Binding-site contacts:
Ligand atom C29 contacts residue GLY199 of chain 1.B at 3.8 Å.
Ligand atom C24 contacts residue THR201 of chain 1.B at 3.7 Å.
Ligand atom C27 contacts residue THR201 of chain 1.B at 3.0 Å.
Ligand atom C23 contacts residue THR201 of chain 1.B at 3.8 Å.
Ligand atom N3 contacts residue THR201 of chain 1.B at 3.6 Å.
Ligand atom O5 contacts residue THR116 of chain 1.A at 3.3 Å (h-bond).
Ligand atom O3 contacts residue GLY199 of chain 1.B at 3.7 Å.
Ligand atom C35 contacts residue LEU250 of chain 1.B at 3.4 Å (hydrophobic).
Ligand atom C5 contacts residue HIS200 of chain 1.B at 3.6 Å.
Ligand atom C24 contacts residue ILE77 of chain 1.A at 3.9 Å (hydrophobic).
Ligand atom C26 contacts residue THR201 of chain 1.B at 3.0 Å.
Ligand atom C5 contacts residue GLY199 of chain 1.B at 3.6 Å.
Ligand atom C23 contacts residue GLY199 of chain 1.B at 3.2 Å.
Ligand atom BR contacts residue HIC75 of chain 1.A at 3.4 Å.
Ligand atom C25 contacts residue THR201 of chain 1.B at 3.4 Å.
Ligand atom C14 contacts residue LEU245 of chain 1.B at 3.8 Å (hydrophobic).
Ligand atom C25 contacts residue THR196 of chain 1.B at 3.6 Å.
Ligand atom N contacts residue GLY199 of chain 1.B at 2.4 Å (h-bond).
Ligand atom C24 contacts residue PRO114 of chain 1.A at 3.6 Å (hydrophobic).
Ligand atom C6 contacts residue GLY199 of chain 1.B at 3.3 Å.
Ligand atom C12 contacts residue THR201 of chain 1.B at 3.7 Å.
Ligand atom C7 contacts residue GLY199 of chain 1.B at 3.4 Å.
Ligand atom C24 contacts residue GLY199 of chain 1.B at 3.6 Å.
Ligand atom N3 contacts residue ASP181 of chain 1.A at 3.0 Å (salt-bridge).
Ligand atom C28 contacts residue ASP181 of chain 1.A at 3.5 Å.
Ligand atom C13 contacts residue LEU245 of chain 1.B at 3.6 Å (hydrophobic).
Ligand atom C27 contacts residue ILE77 of chain 1.A at 3.9 Å (hydrophobic).
Ligand atom C16 contacts residue HIS200 of chain 1.B at 3.3 Å.
Ligand atom C26 contacts residue ARG179 of chain 1.A at 3.8 Å.
Ligand atom O3 contacts residue HIS200 of chain 1.B at 3.8 Å.
Ligand atom C22 contacts residue THR201 of chain 1.B at 3.4 Å.
Ligand atom O contacts residue HIS200 of chain 1.B at 3.1 Å.
Ligand atom C22 contacts residue ILE77 of chain 1.A at 3.4 Å (hydrophobic).
Ligand atom BR contacts residue ASP181 of chain 1.A at 3.2 Å.
Ligand atom C17 contacts residue GLU207 of chain 1.B at 3.4 Å.
Ligand atom C8 contacts residue GLY199 of chain 1.B at 3.4 Å.
Ligand atom N2 contacts residue THR201 of chain 1.B at 3.3 Å (h-bond).
Ligand atom C11 contacts residue THR201 of chain 1.B at 3.8 Å.
Ligand atom O3 contacts residue THR201 of chain 1.B at 2.9 Å (h-bond).
Ligand atom C23 contacts residue ILE77 of chain 1.A at 3.5 Å (hydrophobic).

Sequence of chain 1.A:
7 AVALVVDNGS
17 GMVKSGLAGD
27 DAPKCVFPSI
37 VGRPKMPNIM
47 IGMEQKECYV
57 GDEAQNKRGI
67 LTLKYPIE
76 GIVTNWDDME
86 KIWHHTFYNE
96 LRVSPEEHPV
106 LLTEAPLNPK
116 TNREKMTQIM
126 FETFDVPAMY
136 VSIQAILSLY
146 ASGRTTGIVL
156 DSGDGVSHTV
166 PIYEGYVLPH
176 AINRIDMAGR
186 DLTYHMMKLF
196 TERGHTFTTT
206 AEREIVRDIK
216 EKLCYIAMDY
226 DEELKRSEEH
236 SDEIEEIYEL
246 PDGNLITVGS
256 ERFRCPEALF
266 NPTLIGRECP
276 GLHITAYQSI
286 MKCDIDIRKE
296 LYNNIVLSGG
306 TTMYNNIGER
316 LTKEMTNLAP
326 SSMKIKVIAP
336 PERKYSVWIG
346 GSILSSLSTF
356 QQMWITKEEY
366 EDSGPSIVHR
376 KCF

Sequence of chain 1.B:
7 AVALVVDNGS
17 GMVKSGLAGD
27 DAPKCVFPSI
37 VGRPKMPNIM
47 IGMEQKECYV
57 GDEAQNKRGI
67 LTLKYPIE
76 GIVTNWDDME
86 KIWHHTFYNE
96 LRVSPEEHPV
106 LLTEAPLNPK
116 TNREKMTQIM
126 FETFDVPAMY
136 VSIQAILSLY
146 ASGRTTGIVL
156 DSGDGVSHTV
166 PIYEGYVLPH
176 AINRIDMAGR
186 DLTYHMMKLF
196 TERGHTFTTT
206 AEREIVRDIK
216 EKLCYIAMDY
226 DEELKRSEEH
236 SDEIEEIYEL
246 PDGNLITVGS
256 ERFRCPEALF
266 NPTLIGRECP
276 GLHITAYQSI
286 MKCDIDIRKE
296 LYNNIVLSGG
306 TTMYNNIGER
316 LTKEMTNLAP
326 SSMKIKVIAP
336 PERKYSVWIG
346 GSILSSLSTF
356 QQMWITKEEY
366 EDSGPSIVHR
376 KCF

A protein and the small-molecule ligand that binds it are described below.
Small molecule (SMILES): C/C1=C\[C@H](C)C[C@H](C)OC(=O)C[C@H](c2ccc(O)cc2)NC(=O)[C@@H](Cc2c(Br)[nH]c3ccccc23)N(C)C(=O)[C@H](C)NC(=O)[C@@H](C)C1